This small molecule binds to this protein.
Small molecule (SMILES): COc1cccc(OC)c1C(=O)N[C@H](C(=O)O)[C@@H]1N[C@@H](C(=O)O)C(C)(C)S1

Binding-site contacts:
Ligand atom N4 contacts residue ZN1 of chain 1.H at 2.2 Å.
Ligand atom C5 contacts residue ASP124 of chain 1.B at 3.3 Å.
Ligand atom C3 contacts residue ZN1 of chain 1.H at 3.0 Å.
Ligand atom O16 contacts residue TRP93 of chain 1.B at 3.7 Å.
Ligand atom O8 contacts residue ASN220 of chain 1.B at 3.0 Å (h-bond).
Ligand atom C10 contacts residue HIS250 of chain 1.B at 3.2 Å.
Ligand atom C7 contacts residue HIS122 of chain 1.B at 3.3 Å.
Ligand atom O12 contacts residue ASN220 of chain 1.B at 3.0 Å (h-bond).
Ligand atom C19 contacts residue GLN123 of chain 1.B at 3.8 Å.
Ligand atom OG contacts residue HIS122 of chain 1.B at 3.0 Å (h-bond).
Ligand atom N4 contacts residue HIS250 of chain 1.B at 3.6 Å (h-bond).
Ligand atom C26 contacts residue GLU152 of chain 1.B at 3.3 Å.
Ligand atom C11 contacts residue HIS250 of chain 1.B at 3.7 Å.
Ligand atom C11 contacts residue ZN1 of chain 1.H at 3.0 Å.
Ligand atom O25 contacts residue GLN123 of chain 1.B at 3.1 Å (h-bond).
Ligand atom O13 contacts residue ZN1 of chain 1.H at 2.2 Å.
Ligand atom C10 contacts residue ZN1 of chain 1.H at 3.6 Å.
Ligand atom O13 contacts residue HIS250 of chain 1.B at 3.0 Å (h-bond).
Ligand atom C24 contacts residue LEU65 of chain 1.B at 3.7 Å (hydrophobic).
Ligand atom C9 contacts residue ZN1 of chain 1.G at 3.8 Å.
Ligand atom C18 contacts residue GLN123 of chain 1.B at 3.6 Å.
Ligand atom O12 contacts residue GLY219 of chain 1.B at 3.2 Å.
Ligand atom OG contacts residue HIS189 of chain 1.B at 2.8 Å.
Ligand atom OG contacts residue ZN1 of chain 1.G at 2.5 Å.
Ligand atom C7 contacts residue ZN1 of chain 1.G at 3.3 Å.
Ligand atom O12 contacts residue LYS211 of chain 1.B at 2.9 Å (salt-bridge).
Ligand atom C24 contacts residue MET67 of chain 1.B at 3.6 Å (hydrophobic).
Ligand atom O23 contacts residue TRP93 of chain 1.B at 3.4 Å.
Ligand atom O13 contacts residue LYS211 of chain 1.B at 3.0 Å (salt-bridge).
Ligand atom C20 contacts residue GLN123 of chain 1.B at 3.6 Å.
Ligand atom C11 contacts residue LYS211 of chain 1.B at 3.3 Å.
Ligand atom C5 contacts residue ZN1 of chain 1.H at 3.3 Å.
Ligand atom O13 contacts residue CYS208 of chain 1.B at 3.3 Å.
Ligand atom N4 contacts residue ASP124 of chain 1.B at 3.1 Å (salt-bridge).
Ligand atom O16 contacts residue GLN123 of chain 1.B at 3.0 Å (h-bond).
Ligand atom O16 contacts residue HIS122 of chain 1.B at 3.5 Å.
Ligand atom O16 contacts residue ASP124 of chain 1.B at 3.1 Å (salt-bridge).
Ligand atom O8 contacts residue HIS122 of chain 1.B at 3.6 Å.
Ligand atom C6 contacts residue ASN220 of chain 1.B at 3.6 Å.
Ligand atom C26 contacts residue GLN123 of chain 1.B at 3.7 Å.

Sequence of chain 1.B:
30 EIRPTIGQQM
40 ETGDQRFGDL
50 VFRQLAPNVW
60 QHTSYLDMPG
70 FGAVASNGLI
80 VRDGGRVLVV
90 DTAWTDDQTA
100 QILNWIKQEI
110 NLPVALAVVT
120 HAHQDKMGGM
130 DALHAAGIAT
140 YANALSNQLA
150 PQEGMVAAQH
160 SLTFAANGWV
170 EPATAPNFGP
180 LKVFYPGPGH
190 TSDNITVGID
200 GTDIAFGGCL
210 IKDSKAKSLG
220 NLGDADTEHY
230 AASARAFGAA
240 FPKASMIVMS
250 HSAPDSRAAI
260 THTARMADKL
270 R